Sequence of chain 1.A:
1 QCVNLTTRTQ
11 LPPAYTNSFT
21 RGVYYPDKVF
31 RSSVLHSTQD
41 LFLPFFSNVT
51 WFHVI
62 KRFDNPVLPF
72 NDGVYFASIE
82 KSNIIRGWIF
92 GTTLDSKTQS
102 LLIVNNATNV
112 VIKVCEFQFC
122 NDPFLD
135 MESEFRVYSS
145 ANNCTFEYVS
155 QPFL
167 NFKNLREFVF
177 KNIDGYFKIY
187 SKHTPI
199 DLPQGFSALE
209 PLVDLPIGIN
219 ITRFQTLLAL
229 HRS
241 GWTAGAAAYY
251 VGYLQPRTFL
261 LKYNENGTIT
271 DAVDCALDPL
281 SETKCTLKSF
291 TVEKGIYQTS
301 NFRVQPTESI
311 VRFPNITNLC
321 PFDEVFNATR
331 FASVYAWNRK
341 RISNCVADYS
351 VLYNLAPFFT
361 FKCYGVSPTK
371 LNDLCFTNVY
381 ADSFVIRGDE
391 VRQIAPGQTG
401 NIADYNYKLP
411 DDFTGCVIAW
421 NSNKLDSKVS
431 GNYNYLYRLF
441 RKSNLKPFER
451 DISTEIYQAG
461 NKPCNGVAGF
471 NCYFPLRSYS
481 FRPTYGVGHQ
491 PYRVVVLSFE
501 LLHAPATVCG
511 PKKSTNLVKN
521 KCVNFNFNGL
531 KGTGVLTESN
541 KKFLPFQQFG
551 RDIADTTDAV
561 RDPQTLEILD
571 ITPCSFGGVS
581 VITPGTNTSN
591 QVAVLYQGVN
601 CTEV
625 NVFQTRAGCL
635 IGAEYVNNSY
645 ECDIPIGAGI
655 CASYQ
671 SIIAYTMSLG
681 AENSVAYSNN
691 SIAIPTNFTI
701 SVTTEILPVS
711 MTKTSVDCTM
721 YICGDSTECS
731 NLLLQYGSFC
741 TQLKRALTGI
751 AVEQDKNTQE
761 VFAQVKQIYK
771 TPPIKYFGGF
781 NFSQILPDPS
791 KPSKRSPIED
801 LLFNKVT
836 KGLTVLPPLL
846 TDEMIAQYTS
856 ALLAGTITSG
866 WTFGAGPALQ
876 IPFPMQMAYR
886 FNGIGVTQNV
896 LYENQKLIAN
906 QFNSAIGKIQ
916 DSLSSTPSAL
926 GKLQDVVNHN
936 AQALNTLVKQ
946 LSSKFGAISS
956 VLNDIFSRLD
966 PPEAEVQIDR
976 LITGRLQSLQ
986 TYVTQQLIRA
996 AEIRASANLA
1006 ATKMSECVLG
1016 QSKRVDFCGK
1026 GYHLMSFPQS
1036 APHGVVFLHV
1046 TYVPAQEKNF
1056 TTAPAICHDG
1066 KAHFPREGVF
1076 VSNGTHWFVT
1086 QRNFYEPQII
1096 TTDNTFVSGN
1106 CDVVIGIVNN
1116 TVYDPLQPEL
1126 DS

A small-molecule ligand and the protein it binds are described below.
Small molecule (SMILES): CC(=O)N[C@H]1[C@H](O[C@H]2[C@H](O)[C@@H](NC(C)=O)CO[C@@H]2CO)O[C@H](CO)[C@@H](O)[C@@H]1O

Binding-site contacts:
Ligand atom C6 contacts residue GLN784 of chain 1.A at 3.5 Å.
Ligand atom C7 contacts residue ASN781 of chain 1.A at 3.5 Å.
Ligand atom C5 contacts residue GLN784 of chain 1.A at 4.1 Å.
Ligand atom O6 contacts residue SER783 of chain 1.A at 3.8 Å.
Ligand atom O5 contacts residue GLN784 of chain 1.A at 4.4 Å.
Ligand atom C5 contacts residue ASN781 of chain 1.A at 3.7 Å.
Ligand atom C2 contacts residue ASN781 of chain 1.A at 2.5 Å.
Ligand atom O5 contacts residue ASN781 of chain 1.A at 2.4 Å (h-bond).
Ligand atom O7 contacts residue SER783 of chain 1.A at 4.3 Å.
Ligand atom C3 contacts residue ASN781 of chain 1.A at 3.8 Å.
Ligand atom O7 contacts residue ASN781 of chain 1.A at 3.3 Å (h-bond).
Ligand atom C1 contacts residue ASN781 of chain 1.A at 1.4 Å.
Ligand atom C8 contacts residue ASN781 of chain 1.A at 4.3 Å.
Ligand atom O5 contacts residue SER783 of chain 1.A at 3.4 Å (h-bond).
Ligand atom C5 contacts residue SER783 of chain 1.A at 3.5 Å.
Ligand atom C1 contacts residue SER783 of chain 1.A at 3.5 Å.
Ligand atom C4 contacts residue ASN781 of chain 1.A at 4.2 Å.
Ligand atom N2 contacts residue ASN781 of chain 1.A at 2.9 Å (h-bond).
Ligand atom O6 contacts residue GLN784 of chain 1.A at 2.6 Å (h-bond).
Ligand atom C6 contacts residue SER783 of chain 1.A at 4.2 Å.